Sequence of chain 1.E:
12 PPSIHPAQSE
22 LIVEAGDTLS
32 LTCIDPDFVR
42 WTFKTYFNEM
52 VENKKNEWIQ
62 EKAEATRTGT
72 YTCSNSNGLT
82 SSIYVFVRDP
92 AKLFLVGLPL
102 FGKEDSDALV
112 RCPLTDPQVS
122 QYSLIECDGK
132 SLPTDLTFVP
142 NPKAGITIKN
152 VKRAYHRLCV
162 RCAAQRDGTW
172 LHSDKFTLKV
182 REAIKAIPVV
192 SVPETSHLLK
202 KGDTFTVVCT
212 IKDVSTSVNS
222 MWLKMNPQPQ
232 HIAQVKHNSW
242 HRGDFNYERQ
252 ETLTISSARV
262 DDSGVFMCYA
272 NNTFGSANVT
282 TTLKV

Binding-site contacts:
Ligand atom C4 contacts residue ASN279 of chain 1.E at 4.3 Å.
Ligand atom C2 contacts residue MET268 of chain 1.E at 4.2 Å (hydrophobic).
Ligand atom C7 contacts residue ASN279 of chain 1.E at 4.1 Å.
Ligand atom O6 contacts residue ASN279 of chain 1.E at 4.5 Å.
Ligand atom O5 contacts residue ASN279 of chain 1.E at 2.4 Å (h-bond).
Ligand atom C1 contacts residue MET268 of chain 1.E at 3.6 Å (hydrophobic).
Ligand atom C1 contacts residue ASN279 of chain 1.E at 1.4 Å.
Ligand atom C2 contacts residue ASN279 of chain 1.E at 2.5 Å.
Ligand atom N2 contacts residue MET268 of chain 1.E at 3.6 Å.
Ligand atom N2 contacts residue ASN279 of chain 1.E at 2.8 Å (h-bond).
Ligand atom C7 contacts residue MET268 of chain 1.E at 4.4 Å (hydrophobic).
Ligand atom C5 contacts residue ASN279 of chain 1.E at 3.6 Å.
Ligand atom O7 contacts residue TYR270 of chain 1.E at 3.5 Å.
Ligand atom C3 contacts residue ASN279 of chain 1.E at 3.8 Å.

The small molecule below binds the protein below.
Small molecule (SMILES): CC(=O)N[C@H]1[C@H](O[C@H]2[C@H](O)[C@@H](NC(C)=O)CO[C@@H]2CO)O[C@H](CO)[C@@H](O[C@H]2O[C@H](CO)[C@@H](O)[C@H](O)[C@@H]2O)[C@@H]1O